Sequence of chain 17.E:
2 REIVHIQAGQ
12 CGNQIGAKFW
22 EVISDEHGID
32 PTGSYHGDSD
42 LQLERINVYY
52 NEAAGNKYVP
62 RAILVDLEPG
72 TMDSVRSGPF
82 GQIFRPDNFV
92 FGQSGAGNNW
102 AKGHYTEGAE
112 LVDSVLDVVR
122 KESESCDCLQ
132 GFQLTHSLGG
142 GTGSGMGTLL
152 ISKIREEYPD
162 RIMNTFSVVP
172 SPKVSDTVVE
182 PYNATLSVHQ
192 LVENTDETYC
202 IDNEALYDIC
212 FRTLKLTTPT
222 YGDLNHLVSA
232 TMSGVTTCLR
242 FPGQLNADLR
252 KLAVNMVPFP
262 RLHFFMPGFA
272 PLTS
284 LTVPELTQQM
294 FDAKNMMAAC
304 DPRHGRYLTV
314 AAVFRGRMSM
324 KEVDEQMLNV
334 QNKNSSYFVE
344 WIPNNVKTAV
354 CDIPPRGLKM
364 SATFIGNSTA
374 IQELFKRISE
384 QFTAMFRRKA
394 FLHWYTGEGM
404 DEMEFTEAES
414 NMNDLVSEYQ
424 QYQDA

Binding-site contacts:
Ligand atom C22 contacts residue LEU253 of chain 17.E at 3.4 Å (hydrophobic).
Ligand atom O1 contacts residue ALA314 of chain 17.E at 3.3 Å.
Ligand atom C17 contacts residue LYS350 of chain 17.E at 3.9 Å.
Ligand atom O2 contacts residue CYS239 of chain 17.E at 3.1 Å (h-bond).
Ligand atom C1 contacts residue LEU253 of chain 17.E at 3.4 Å (hydrophobic).
Ligand atom C5 contacts residue ALA248 of chain 17.E at 3.8 Å (hydrophobic).
Ligand atom O5 contacts residue THR179 of chain 17.D at 3.9 Å.
Ligand atom C7 contacts residue ALA248 of chain 17.E at 3.3 Å (hydrophobic).
Ligand atom C12 contacts residue LEU246 of chain 17.E at 3.8 Å (hydrophobic).
Ligand atom C8 contacts residue LEU253 of chain 17.E at 3.7 Å (hydrophobic).
Ligand atom C5 contacts residue LEU253 of chain 17.E at 3.8 Å (hydrophobic).
Ligand atom O3 contacts residue ALA248 of chain 17.E at 3.2 Å.
Ligand atom O5 contacts residue ALA180 of chain 17.D at 3.7 Å.
Ligand atom O5 contacts residue VAL181 of chain 17.D at 3.8 Å.
Ligand atom O4 contacts residue LEU246 of chain 17.E at 3.8 Å.
Ligand atom C18 contacts residue MET257 of chain 17.E at 3.5 Å (hydrophobic).
Ligand atom C19 contacts residue ASN256 of chain 17.E at 3.8 Å.
Ligand atom C6 contacts residue CYS239 of chain 17.E at 3.8 Å (hydrophobic).
Ligand atom S1 contacts residue SER178 of chain 17.D at 3.1 Å.
Ligand atom C17 contacts residue ASN256 of chain 17.E at 3.8 Å.
Ligand atom C6 contacts residue VAL236 of chain 17.E at 3.8 Å (hydrophobic).
Ligand atom C20 contacts residue LEU253 of chain 17.E at 3.9 Å (hydrophobic).
Ligand atom C4 contacts residue ILE368 of chain 17.E at 3.3 Å (hydrophobic).
Ligand atom C16 contacts residue LYS350 of chain 17.E at 3.4 Å.
Ligand atom C18 contacts residue VAL313 of chain 17.E at 3.3 Å (hydrophobic).
Ligand atom C6 contacts residue LEU240 of chain 17.E at 3.7 Å (hydrophobic).
Ligand atom O6 contacts residue VAL181 of chain 17.D at 3.1 Å.
Ligand atom C9 contacts residue LEU253 of chain 17.E at 3.8 Å (hydrophobic).
Ligand atom C4 contacts residue VAL236 of chain 17.E at 3.8 Å (hydrophobic).
Ligand atom O5 contacts residue LYS350 of chain 17.E at 2.9 Å.
Ligand atom C3 contacts residue LEU253 of chain 17.E at 3.6 Å (hydrophobic).
Ligand atom O6 contacts residue ASN256 of chain 17.E at 3.6 Å.
Ligand atom O1 contacts residue LEU253 of chain 17.E at 3.9 Å.
Ligand atom S1 contacts residue THR179 of chain 17.D at 3.8 Å.
Ligand atom C7 contacts residue LEU253 of chain 17.E at 3.9 Å (hydrophobic).
Ligand atom C2 contacts residue ALA314 of chain 17.E at 3.8 Å (hydrophobic).
Ligand atom C5 contacts residue CYS239 of chain 17.E at 3.8 Å (hydrophobic).
Ligand atom C3 contacts residue CYS239 of chain 17.E at 3.7 Å (hydrophobic).
Ligand atom O3 contacts residue CYS239 of chain 17.E at 3.2 Å (h-bond).
Ligand atom C18 contacts residue VAL181 of chain 17.D at 3.8 Å (hydrophobic).

Sequence of chain 17.D:
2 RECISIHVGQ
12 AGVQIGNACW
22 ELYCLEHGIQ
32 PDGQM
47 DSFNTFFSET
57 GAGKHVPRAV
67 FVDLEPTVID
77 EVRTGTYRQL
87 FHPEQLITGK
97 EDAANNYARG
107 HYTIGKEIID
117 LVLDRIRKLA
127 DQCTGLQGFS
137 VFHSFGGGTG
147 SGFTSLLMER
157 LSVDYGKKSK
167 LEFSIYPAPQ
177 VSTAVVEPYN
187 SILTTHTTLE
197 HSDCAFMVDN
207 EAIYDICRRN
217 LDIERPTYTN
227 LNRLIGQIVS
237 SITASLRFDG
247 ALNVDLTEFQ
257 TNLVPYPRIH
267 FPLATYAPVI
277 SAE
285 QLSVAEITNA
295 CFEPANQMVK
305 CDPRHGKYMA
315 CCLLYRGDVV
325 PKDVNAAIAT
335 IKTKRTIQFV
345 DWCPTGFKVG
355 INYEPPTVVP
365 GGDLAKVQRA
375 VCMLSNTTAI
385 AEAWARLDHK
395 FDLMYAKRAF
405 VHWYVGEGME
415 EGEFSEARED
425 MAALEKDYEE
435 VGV

The small molecule below binds the protein below.
Small molecule (SMILES): COc1cc2c(c(OC)c1OC)-c1ccc(OC)c(=O)cc1[C@@H](NC(=O)CS)CC2